Sequence of chain 1.C:
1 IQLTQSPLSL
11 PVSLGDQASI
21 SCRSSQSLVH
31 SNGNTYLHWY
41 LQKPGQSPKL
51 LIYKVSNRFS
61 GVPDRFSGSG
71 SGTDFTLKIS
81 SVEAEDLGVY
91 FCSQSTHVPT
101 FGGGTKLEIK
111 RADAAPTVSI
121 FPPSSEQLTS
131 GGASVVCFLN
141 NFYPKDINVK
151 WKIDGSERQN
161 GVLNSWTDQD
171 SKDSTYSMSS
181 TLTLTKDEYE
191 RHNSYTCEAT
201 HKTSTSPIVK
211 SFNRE

A protein and the small-molecule ligand that binds it are described below.
Small molecule (SMILES): CC(=O)N[C@@H]1[C@@H](O)[C@@H](O)[C@@H](CO)O[C@H]1O

Sequence of chain 1.D:
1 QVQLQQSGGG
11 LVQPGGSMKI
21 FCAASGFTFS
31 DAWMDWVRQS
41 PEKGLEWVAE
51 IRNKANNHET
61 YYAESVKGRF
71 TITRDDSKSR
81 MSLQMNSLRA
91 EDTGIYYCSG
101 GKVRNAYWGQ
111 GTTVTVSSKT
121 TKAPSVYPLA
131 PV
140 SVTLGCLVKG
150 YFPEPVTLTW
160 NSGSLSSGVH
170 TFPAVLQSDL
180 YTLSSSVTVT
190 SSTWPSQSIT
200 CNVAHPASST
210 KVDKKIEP

Binding-site contacts:
Ligand atom C4 contacts residue GLU50 of chain 1.D at 3.4 Å.
Ligand atom C8 contacts residue SER95 of chain 1.C at 3.7 Å.
Ligand atom C8 contacts residue TYR36 of chain 1.C at 3.5 Å (hydrophobic).
Ligand atom O6 contacts residue GLU50 of chain 1.D at 2.9 Å (salt-bridge).
Ligand atom C7 contacts residue SER95 of chain 1.C at 3.5 Å.
Ligand atom C4 contacts residue HIS97 of chain 1.C at 3.8 Å.
Ligand atom O5 contacts residue ARG52 of chain 1.D at 3.0 Å (salt-bridge).
Ligand atom C5 contacts residue GLU50 of chain 1.D at 3.9 Å.
Ligand atom C6 contacts residue TYR61 of chain 1.D at 3.5 Å (hydrophobic).
Ligand atom O4 contacts residue ARG52 of chain 1.D at 3.0 Å (salt-bridge).
Ligand atom O1 contacts residue THR96 of chain 1.C at 3.8 Å.
Ligand atom C3 contacts residue HIS97 of chain 1.C at 3.1 Å.
Ligand atom C4 contacts residue ARG104 of chain 1.D at 3.6 Å.
Ligand atom O3 contacts residue HIS97 of chain 1.C at 3.4 Å (h-bond).
Ligand atom O4 contacts residue ARG104 of chain 1.D at 2.9 Å (salt-bridge).
Ligand atom O6 contacts residue PRO99 of chain 1.C at 4.1 Å.
Ligand atom C8 contacts residue HIS30 of chain 1.C at 3.6 Å.
Ligand atom C2 contacts residue ARG52 of chain 1.D at 3.8 Å.
Ligand atom C2 contacts residue SER95 of chain 1.C at 4.0 Å.
Ligand atom C5 contacts residue ARG52 of chain 1.D at 3.8 Å.
Ligand atom C3 contacts residue THR96 of chain 1.C at 4.1 Å.
Ligand atom C7 contacts residue THR96 of chain 1.C at 3.9 Å.
Ligand atom O7 contacts residue TRP33 of chain 1.D at 3.8 Å.
Ligand atom C3 contacts residue ARG104 of chain 1.D at 3.8 Å.
Ligand atom O7 contacts residue SER95 of chain 1.C at 4.1 Å.
Ligand atom O4 contacts residue TRP33 of chain 1.D at 3.9 Å.
Ligand atom O4 contacts residue GLU50 of chain 1.D at 2.7 Å (salt-bridge).
Ligand atom C1 contacts residue ARG52 of chain 1.D at 3.6 Å.
Ligand atom C3 contacts residue SER95 of chain 1.C at 3.4 Å.
Ligand atom C8 contacts residue THR96 of chain 1.C at 3.5 Å.
Ligand atom C4 contacts residue ARG52 of chain 1.D at 4.0 Å.
Ligand atom C6 contacts residue GLU50 of chain 1.D at 3.4 Å.
Ligand atom C6 contacts residue ARG52 of chain 1.D at 3.9 Å.
Ligand atom O3 contacts residue ARG104 of chain 1.D at 2.8 Å (salt-bridge).
Ligand atom O3 contacts residue SER95 of chain 1.C at 2.6 Å (h-bond).
Ligand atom O6 contacts residue TYR61 of chain 1.D at 3.6 Å.
Ligand atom N2 contacts residue THR96 of chain 1.C at 3.2 Å (h-bond).
Ligand atom O6 contacts residue TRP47 of chain 1.D at 3.9 Å.
Ligand atom N2 contacts residue SER95 of chain 1.C at 3.4 Å (h-bond).
Ligand atom C2 contacts residue THR96 of chain 1.C at 4.1 Å.